A small-molecule ligand and the protein it binds are described below.
Small molecule (SMILES): O=c1ccn([C@@H]2O[C@H](CO[P](=O)(O)O[C@H]3[C@@H](O)[C@H](n4ccc(=O)[nH]c4=O)O[C@@H]3CO[P](=O)(O)O[C@H]3[C@@H](O)[C@H](n4ccc(=O)[nH]c4=O)O[C@@H]3CO[P](=O)(O)O[C@H]3[C@@H](O)[C@H](n4ccc(=O)[nH]c4=O)O[C@@H]3COP(=O)=O)[C@@H](O)[C@H]2O)c(=O)[nH]1

Binding-site contacts:
Ligand atom C3' contacts residue ARG15 of chain 38.A at 3.8 Å.
Ligand atom N3 contacts residue A3 of chain 38.B at 2.8 Å (h-bond).
Ligand atom C4 contacts residue ARG19 of chain 38.A at 3.9 Å.
Ligand atom OP2 contacts residue ALA16 of chain 38.A at 4.1 Å.
Ligand atom N3 contacts residue A2 of chain 38.B at 3.7 Å.
Ligand atom C4 contacts residue A3 of chain 38.B at 3.6 Å.
Ligand atom C4' contacts residue ARG19 of chain 38.A at 3.7 Å.
Ligand atom C5' contacts residue ARG15 of chain 38.A at 2.5 Å.
Ligand atom C4' contacts residue ARG15 of chain 38.A at 3.3 Å.
Ligand atom OP2 contacts residue ARG19 of chain 38.A at 2.1 Å (salt-bridge).
Ligand atom C2 contacts residue A1 of chain 38.B at 3.1 Å.
Ligand atom O5' contacts residue ARG15 of chain 38.A at 3.6 Å.
Ligand atom O4 contacts residue A1 of chain 38.B at 3.0 Å (h-bond).
Ligand atom O4' contacts residue ARG19 of chain 38.A at 3.9 Å.
Ligand atom N3 contacts residue A1 of chain 38.B at 2.7 Å (h-bond).
Ligand atom C2' contacts residue ARG19 of chain 38.A at 3.6 Å.
Ligand atom O2 contacts residue A1 of chain 38.B at 2.7 Å (h-bond).
Ligand atom P contacts residue ARG19 of chain 38.A at 2.8 Å.
Ligand atom N1 contacts residue ARG19 of chain 38.A at 3.9 Å.
Ligand atom P contacts residue ARG15 of chain 38.A at 3.1 Å.
Ligand atom C1' contacts residue ARG19 of chain 38.A at 4.3 Å.
Ligand atom C4 contacts residue A1 of chain 38.B at 3.4 Å.
Ligand atom O3' contacts residue ARG15 of chain 38.A at 3.1 Å (salt-bridge).
Ligand atom C5 contacts residue ARG19 of chain 38.A at 2.9 Å.
Ligand atom O2 contacts residue A2 of chain 38.B at 3.7 Å.
Ligand atom C2 contacts residue A2 of chain 38.B at 3.9 Å.
Ligand atom O5' contacts residue ARG19 of chain 38.A at 2.1 Å (salt-bridge).
Ligand atom OP1 contacts residue LYS18 of chain 38.A at 3.7 Å.
Ligand atom N1 contacts residue A3 of chain 38.B at 4.3 Å.
Ligand atom C2 contacts residue A3 of chain 38.B at 3.5 Å.
Ligand atom OP2 contacts residue ARG15 of chain 38.A at 2.5 Å.
Ligand atom C3' contacts residue ARG19 of chain 38.A at 3.4 Å.
Ligand atom C6 contacts residue ARG19 of chain 38.A at 2.7 Å.
Ligand atom O2 contacts residue A3 of chain 38.B at 3.2 Å.
Ligand atom O4 contacts residue A3 of chain 38.B at 2.8 Å (h-bond).
Ligand atom C5' contacts residue ARG19 of chain 38.A at 3.2 Å.
Ligand atom OP1 contacts residue MET14 of chain 38.A at 3.8 Å.
Ligand atom OP1 contacts residue ARG15 of chain 38.A at 2.5 Å.
Ligand atom OP1 contacts residue ARG19 of chain 38.A at 4.1 Å.
Ligand atom O3' contacts residue ARG19 of chain 38.A at 3.6 Å (salt-bridge).

Sequence of chain 38.A:
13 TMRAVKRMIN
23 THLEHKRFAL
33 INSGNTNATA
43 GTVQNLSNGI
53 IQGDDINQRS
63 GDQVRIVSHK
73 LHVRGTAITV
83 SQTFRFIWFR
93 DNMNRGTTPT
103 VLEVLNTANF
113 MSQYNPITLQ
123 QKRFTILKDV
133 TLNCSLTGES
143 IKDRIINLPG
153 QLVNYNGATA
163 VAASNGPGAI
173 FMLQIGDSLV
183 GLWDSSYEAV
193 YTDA